Sequence of chain 3.A:
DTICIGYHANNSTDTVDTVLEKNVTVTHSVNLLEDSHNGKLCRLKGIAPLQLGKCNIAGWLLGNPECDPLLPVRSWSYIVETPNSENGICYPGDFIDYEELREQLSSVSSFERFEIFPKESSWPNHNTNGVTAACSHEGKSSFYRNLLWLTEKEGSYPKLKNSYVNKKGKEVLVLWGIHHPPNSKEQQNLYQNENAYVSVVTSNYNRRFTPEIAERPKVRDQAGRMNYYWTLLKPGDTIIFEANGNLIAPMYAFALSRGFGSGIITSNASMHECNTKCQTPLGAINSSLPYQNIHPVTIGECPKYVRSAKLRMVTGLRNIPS

This protein binds this small molecule.
Small molecule (SMILES): CC(=O)N[C@@H]1[C@@H](O)[C@H](O)[C@@H](CO)O[C@H]1O

Binding-site contacts:
Ligand atom N2 contacts residue ASN268 of chain 3.A at 3.0 Å (h-bond).
Ligand atom C1 contacts residue ASN268 of chain 3.A at 1.4 Å.
Ligand atom O5 contacts residue ASN268 of chain 3.A at 2.1 Å (h-bond).
Ligand atom O7 contacts residue ASN268 of chain 3.A at 2.7 Å (h-bond).
Ligand atom C8 contacts residue ASN268 of chain 3.A at 4.5 Å.
Ligand atom C6 contacts residue ASN268 of chain 3.A at 4.5 Å.
Ligand atom C5 contacts residue ASN268 of chain 3.A at 3.5 Å.
Ligand atom C2 contacts residue ASN268 of chain 3.A at 2.3 Å.
Ligand atom C4 contacts residue ASN268 of chain 3.A at 4.0 Å.
Ligand atom C3 contacts residue ASN268 of chain 3.A at 3.6 Å.
Ligand atom C7 contacts residue ASN268 of chain 3.A at 3.1 Å.